Binding-site contacts:
Ligand atom C1 contacts residue GLN92 of chain 1.B at 3.7 Å.
Ligand atom C5 contacts residue GLN92 of chain 1.B at 3.6 Å.
Ligand atom O7 contacts residue LYS115 of chain 1.B at 3.5 Å (salt-bridge).
Ligand atom O6 contacts residue ASP85 of chain 1.B at 2.6 Å (salt-bridge).
Ligand atom O6 contacts residue GLN97 of chain 1.B at 3.3 Å (h-bond).
Ligand atom C5 contacts residue ILE94 of chain 1.B at 3.6 Å (hydrophobic).
Ligand atom C1 contacts residue ASN113 of chain 1.B at 3.9 Å.
Ligand atom O5 contacts residue ALA93 of chain 1.B at 3.4 Å (h-bond).
Ligand atom O2 contacts residue ARG95 of chain 1.B at 3.6 Å.
Ligand atom O6 contacts residue LYS115 of chain 1.B at 3.0 Å (salt-bridge).
Ligand atom C6 contacts residue LYS115 of chain 1.B at 3.5 Å.
Ligand atom O3 contacts residue LYS115 of chain 1.B at 3.1 Å (salt-bridge).
Ligand atom O6 contacts residue SER114 of chain 1.B at 3.2 Å (h-bond).
Ligand atom O4 contacts residue LYS55 of chain 1.B at 3.6 Å.
Ligand atom C6 contacts residue ASP85 of chain 1.B at 3.5 Å.
Ligand atom O5 contacts residue ARG95 of chain 1.B at 3.8 Å.
Ligand atom O5 contacts residue LYS115 of chain 1.B at 3.7 Å.
Ligand atom O6 contacts residue GLU77 of chain 1.B at 3.4 Å.
Ligand atom O6 contacts residue ARG95 of chain 1.B at 2.7 Å (salt-bridge).
Ligand atom C2 contacts residue ASN113 of chain 1.B at 3.8 Å.
Ligand atom O5 contacts residue ASN113 of chain 1.B at 3.3 Å.
Ligand atom C6 contacts residue ASN112 of chain 1.B at 3.7 Å.
Ligand atom O5 contacts residue ILE94 of chain 1.B at 3.7 Å.
Ligand atom O6 contacts residue SER114 of chain 1.B at 2.8 Å (h-bond).
Ligand atom C4 contacts residue ASN113 of chain 1.B at 3.7 Å.
Ligand atom C2 contacts residue GLN92 of chain 1.B at 3.7 Å.
Ligand atom O5 contacts residue GLN92 of chain 1.B at 3.0 Å (h-bond).
Ligand atom C6 contacts residue GLN97 of chain 1.B at 3.6 Å.
Ligand atom O6 contacts residue ILE94 of chain 1.B at 3.5 Å.
Ligand atom O4 contacts residue GLN92 of chain 1.B at 2.7 Å (h-bond).
Ligand atom C1 contacts residue ALA93 of chain 1.B at 3.5 Å (hydrophobic).
Ligand atom O1 contacts residue ASN113 of chain 1.B at 3.4 Å.
Ligand atom O6 contacts residue ASN113 of chain 1.B at 3.4 Å.
Ligand atom O6 contacts residue ASN112 of chain 1.B at 2.8 Å (h-bond).
Ligand atom O5 contacts residue ASN112 of chain 1.B at 3.7 Å.
Ligand atom C6 contacts residue GLU77 of chain 1.B at 3.1 Å.
Ligand atom O3 contacts residue LYS55 of chain 1.B at 3.9 Å.
Ligand atom C6 contacts residue GLN92 of chain 1.B at 3.7 Å.
Ligand atom C4 contacts residue GLN92 of chain 1.B at 3.7 Å.
Ligand atom C3 contacts residue ARG95 of chain 1.B at 3.9 Å.

Sequence of chain 1.B:
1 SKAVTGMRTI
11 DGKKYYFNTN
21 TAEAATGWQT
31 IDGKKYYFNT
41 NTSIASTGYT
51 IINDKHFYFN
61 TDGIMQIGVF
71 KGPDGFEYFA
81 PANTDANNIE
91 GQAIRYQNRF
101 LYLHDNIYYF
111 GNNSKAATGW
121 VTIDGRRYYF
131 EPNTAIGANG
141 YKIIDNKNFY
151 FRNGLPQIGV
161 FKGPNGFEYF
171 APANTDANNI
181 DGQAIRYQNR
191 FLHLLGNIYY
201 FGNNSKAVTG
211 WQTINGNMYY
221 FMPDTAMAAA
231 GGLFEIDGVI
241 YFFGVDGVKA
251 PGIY

This small molecule binds to this protein.
Small molecule (SMILES): CC(=O)N[C@@H]1[C@@H](O)[C@H](O[C@@H]2O[C@H](CO)[C@H](O)[C@H](O[C@H]3O[C@H](CO)[C@H](O)[C@H](O)[C@H]3O)[C@H]2O)[C@@H](CO)O[C@H]1O